The protein below binds the small molecule below.
Small molecule (SMILES): Cc1ccc2c(c1)nc(CCc1coc3ccccc3c1=O)n2-c1ccccc1

Binding-site contacts:
Ligand atom C2 contacts residue TYR77 of chain 1.B at 3.7 Å (hydrophobic).
Ligand atom C20 contacts residue GLY278 of chain 1.B at 3.8 Å.
Ligand atom C4 contacts residue PHE282 of chain 1.B at 3.5 Å (hydrophobic).
Ligand atom N15 contacts residue MET266 of chain 1.B at 3.6 Å.
Ligand atom C16 contacts residue MET266 of chain 1.B at 3.5 Å (hydrophobic).
Ligand atom C27 contacts residue PHE282 of chain 1.B at 3.6 Å (hydrophobic).
Ligand atom C17 contacts residue GLY278 of chain 1.B at 3.5 Å.
Ligand atom N18 contacts residue TYR246 of chain 1.B at 2.7 Å (h-bond).
Ligand atom C21 contacts residue GLY278 of chain 1.B at 3.7 Å.
Ligand atom C13 contacts residue PHE282 of chain 1.B at 3.6 Å (hydrophobic).
Ligand atom C5 contacts residue PHE282 of chain 1.B at 3.4 Å (hydrophobic).
Ligand atom N18 contacts residue MET266 of chain 1.B at 3.3 Å.
Ligand atom C17 contacts residue MET266 of chain 1.B at 3.3 Å (hydrophobic).
Ligand atom C29 contacts residue GLU274 of chain 1.B at 3.8 Å.
Ligand atom C24 contacts residue PHE282 of chain 1.B at 3.3 Å (hydrophobic).
Ligand atom C24 contacts residue GLY278 of chain 1.B at 3.4 Å.
Ligand atom C22 contacts residue GLY278 of chain 1.B at 3.5 Å.
Ligand atom C19 contacts residue GLY278 of chain 1.B at 3.7 Å.
Ligand atom O11 contacts residue GLN279 of chain 1.B at 3.1 Å (h-bond).
Ligand atom C2 contacts residue LEU228 of chain 1.B at 3.6 Å (hydrophobic).
Ligand atom C8 contacts residue PHE249 of chain 1.B at 3.5 Å (hydrophobic).
Ligand atom C10 contacts residue PHE282 of chain 1.B at 3.7 Å (hydrophobic).
Ligand atom C21 contacts residue MET266 of chain 1.B at 3.8 Å (hydrophobic).
Ligand atom C25 contacts residue PHE282 of chain 1.B at 3.4 Å (hydrophobic).
Ligand atom C5 contacts residue ILE245 of chain 1.B at 3.7 Å (hydrophobic).
Ligand atom C12 contacts residue PHE249 of chain 1.B at 3.7 Å (hydrophobic).
Ligand atom N15 contacts residue GLY278 of chain 1.B at 3.6 Å (h-bond).
Ligand atom C17 contacts residue TYR246 of chain 1.B at 3.7 Å (hydrophobic).
Ligand atom C16 contacts residue GLY278 of chain 1.B at 3.5 Å.
Ligand atom C6 contacts residue ILE245 of chain 1.B at 3.3 Å (hydrophobic).
Ligand atom C22 contacts residue MET266 of chain 1.B at 3.7 Å (hydrophobic).
Ligand atom C14 contacts residue MET266 of chain 1.B at 3.5 Å (hydrophobic).
Ligand atom C14 contacts residue TYR246 of chain 1.B at 3.6 Å (hydrophobic).
Ligand atom C29 contacts residue PRO265 of chain 1.B at 3.6 Å (hydrophobic).
Ligand atom C6 contacts residue PHE282 of chain 1.B at 3.5 Å (hydrophobic).
Ligand atom C1 contacts residue ILE245 of chain 1.B at 3.5 Å (hydrophobic).
Ligand atom O11 contacts residue PHE282 of chain 1.B at 3.7 Å.
Ligand atom C3 contacts residue LEU228 of chain 1.B at 3.8 Å (hydrophobic).
Ligand atom C28 contacts residue MET266 of chain 1.B at 3.7 Å (hydrophobic).
Ligand atom C12 contacts residue TYR246 of chain 1.B at 3.8 Å (hydrophobic).

Sequence of chain 1.B:
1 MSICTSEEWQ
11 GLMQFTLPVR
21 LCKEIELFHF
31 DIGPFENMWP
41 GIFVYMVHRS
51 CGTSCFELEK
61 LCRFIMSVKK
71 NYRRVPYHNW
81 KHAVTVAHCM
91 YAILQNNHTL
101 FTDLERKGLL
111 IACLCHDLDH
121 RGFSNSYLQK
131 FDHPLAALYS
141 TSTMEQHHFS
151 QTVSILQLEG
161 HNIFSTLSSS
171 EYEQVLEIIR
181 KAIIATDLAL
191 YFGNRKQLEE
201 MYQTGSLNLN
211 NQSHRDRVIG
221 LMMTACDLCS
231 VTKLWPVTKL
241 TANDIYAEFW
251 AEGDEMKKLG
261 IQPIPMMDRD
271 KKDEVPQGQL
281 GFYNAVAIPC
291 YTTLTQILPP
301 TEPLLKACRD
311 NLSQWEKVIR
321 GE